Binding-site contacts:
Ligand atom O7 contacts residue ASN451 of chain 1.C at 3.8 Å.
Ligand atom C1 contacts residue ASN451 of chain 1.C at 1.4 Å.
Ligand atom O4 contacts residue TRP523 of chain 1.C at 4.1 Å.
Ligand atom O5 contacts residue ASN451 of chain 1.C at 2.4 Å (h-bond).
Ligand atom C7 contacts residue ASN451 of chain 1.C at 3.6 Å.
Ligand atom C6 contacts residue TYR541 of chain 1.C at 3.6 Å (hydrophobic).
Ligand atom C5 contacts residue ASN451 of chain 1.C at 3.7 Å.
Ligand atom N2 contacts residue ASN451 of chain 1.C at 2.9 Å (h-bond).
Ligand atom O6 contacts residue TYR541 of chain 1.C at 4.2 Å.
Ligand atom C3 contacts residue ASN451 of chain 1.C at 3.8 Å.
Ligand atom C4 contacts residue ASN451 of chain 1.C at 4.3 Å.
Ligand atom C8 contacts residue GLU392 of chain 1.C at 3.5 Å.
Ligand atom C5 contacts residue TRP523 of chain 1.C at 4.2 Å (hydrophobic).
Ligand atom C2 contacts residue ASN451 of chain 1.C at 2.5 Å.
Ligand atom O5 contacts residue TYR541 of chain 1.C at 4.0 Å.
Ligand atom C5 contacts residue TYR541 of chain 1.C at 4.1 Å (hydrophobic).
Ligand atom O7 contacts residue TRP523 of chain 1.C at 4.5 Å.
Ligand atom C8 contacts residue TRP523 of chain 1.C at 4.1 Å (hydrophobic).

Sequence of chain 1.C:
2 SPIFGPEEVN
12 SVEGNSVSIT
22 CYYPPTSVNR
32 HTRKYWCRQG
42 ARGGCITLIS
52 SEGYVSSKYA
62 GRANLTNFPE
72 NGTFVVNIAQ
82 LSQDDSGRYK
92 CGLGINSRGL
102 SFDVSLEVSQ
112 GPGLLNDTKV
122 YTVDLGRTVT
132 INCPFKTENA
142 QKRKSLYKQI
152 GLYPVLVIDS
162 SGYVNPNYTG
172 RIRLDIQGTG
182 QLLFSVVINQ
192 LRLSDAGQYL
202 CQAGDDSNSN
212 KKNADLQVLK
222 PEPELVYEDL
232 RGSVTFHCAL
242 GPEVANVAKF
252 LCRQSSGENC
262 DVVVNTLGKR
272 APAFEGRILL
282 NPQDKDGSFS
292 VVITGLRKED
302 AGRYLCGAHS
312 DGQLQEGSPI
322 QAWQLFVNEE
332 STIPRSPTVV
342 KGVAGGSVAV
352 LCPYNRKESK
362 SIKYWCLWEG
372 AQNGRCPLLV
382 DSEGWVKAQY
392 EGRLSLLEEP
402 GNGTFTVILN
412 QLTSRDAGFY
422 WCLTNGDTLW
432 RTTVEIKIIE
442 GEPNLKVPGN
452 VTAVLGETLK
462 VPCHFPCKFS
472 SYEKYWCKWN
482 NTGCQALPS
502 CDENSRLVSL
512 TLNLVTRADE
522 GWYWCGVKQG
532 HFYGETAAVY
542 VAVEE

The small molecule below binds the protein below.
Small molecule (SMILES): CC(=O)N[C@H]1[C@H](O[C@H]2[C@H](O)[C@@H](NC(C)=O)CO[C@@H]2CO)O[C@H](CO)[C@@H](O)[C@@H]1O